Sequence of chain 1.A:
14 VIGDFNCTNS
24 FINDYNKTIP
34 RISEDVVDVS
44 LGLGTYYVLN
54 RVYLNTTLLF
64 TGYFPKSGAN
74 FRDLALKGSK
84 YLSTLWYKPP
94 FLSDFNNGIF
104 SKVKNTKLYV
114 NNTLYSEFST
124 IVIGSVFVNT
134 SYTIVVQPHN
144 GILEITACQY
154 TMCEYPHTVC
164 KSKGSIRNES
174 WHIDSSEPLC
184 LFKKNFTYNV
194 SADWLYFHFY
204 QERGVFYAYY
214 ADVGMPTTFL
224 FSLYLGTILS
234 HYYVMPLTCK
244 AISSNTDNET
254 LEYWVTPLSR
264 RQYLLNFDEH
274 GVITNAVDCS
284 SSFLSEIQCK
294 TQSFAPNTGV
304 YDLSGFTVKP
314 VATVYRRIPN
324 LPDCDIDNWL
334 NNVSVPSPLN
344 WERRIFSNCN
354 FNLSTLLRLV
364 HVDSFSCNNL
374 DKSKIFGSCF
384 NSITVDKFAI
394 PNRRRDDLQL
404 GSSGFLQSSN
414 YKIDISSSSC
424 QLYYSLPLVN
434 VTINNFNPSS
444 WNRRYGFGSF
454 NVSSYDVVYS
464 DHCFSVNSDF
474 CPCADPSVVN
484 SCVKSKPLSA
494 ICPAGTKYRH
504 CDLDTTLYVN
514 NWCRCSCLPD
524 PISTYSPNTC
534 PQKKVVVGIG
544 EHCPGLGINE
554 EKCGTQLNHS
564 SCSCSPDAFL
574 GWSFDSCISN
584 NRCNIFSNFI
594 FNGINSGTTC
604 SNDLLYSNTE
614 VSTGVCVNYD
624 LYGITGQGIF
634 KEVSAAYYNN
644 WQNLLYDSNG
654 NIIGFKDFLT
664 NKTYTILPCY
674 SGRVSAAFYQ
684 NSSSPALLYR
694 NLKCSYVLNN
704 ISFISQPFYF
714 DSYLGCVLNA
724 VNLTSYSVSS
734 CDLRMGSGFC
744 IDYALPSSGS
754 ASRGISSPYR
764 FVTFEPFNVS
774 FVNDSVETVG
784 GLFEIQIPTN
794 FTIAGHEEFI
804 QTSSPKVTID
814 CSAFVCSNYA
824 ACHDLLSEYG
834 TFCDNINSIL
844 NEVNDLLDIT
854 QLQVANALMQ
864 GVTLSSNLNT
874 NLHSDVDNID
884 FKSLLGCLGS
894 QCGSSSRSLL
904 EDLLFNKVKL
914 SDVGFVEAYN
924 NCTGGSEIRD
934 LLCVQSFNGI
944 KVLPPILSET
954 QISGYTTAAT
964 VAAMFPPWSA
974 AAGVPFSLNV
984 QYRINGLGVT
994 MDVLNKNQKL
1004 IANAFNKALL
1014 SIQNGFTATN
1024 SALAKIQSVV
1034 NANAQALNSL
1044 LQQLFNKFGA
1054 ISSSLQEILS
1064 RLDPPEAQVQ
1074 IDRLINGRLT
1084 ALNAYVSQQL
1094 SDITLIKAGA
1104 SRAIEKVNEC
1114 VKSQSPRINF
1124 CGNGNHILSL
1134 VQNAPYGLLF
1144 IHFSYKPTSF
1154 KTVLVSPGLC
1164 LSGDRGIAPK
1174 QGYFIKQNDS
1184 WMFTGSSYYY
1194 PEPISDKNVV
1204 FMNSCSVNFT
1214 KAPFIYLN

This protein binds this small molecule.
Small molecule (SMILES): CC(=O)N[C@@H]1[C@@H](O)[C@H](O)[C@@H](CO)O[C@H]1O

Binding-site contacts:
Ligand atom C4 contacts residue ASN433 of chain 1.A at 4.2 Å.
Ligand atom C3 contacts residue ASN433 of chain 1.A at 3.8 Å.
Ligand atom C2 contacts residue ASN433 of chain 1.A at 2.4 Å.
Ligand atom C7 contacts residue ASN433 of chain 1.A at 3.8 Å.
Ligand atom C5 contacts residue ASN433 of chain 1.A at 3.7 Å.
Ligand atom C1 contacts residue VAL432 of chain 1.A at 4.5 Å (hydrophobic).
Ligand atom N2 contacts residue ASN433 of chain 1.A at 2.9 Å (h-bond).
Ligand atom C1 contacts residue ASN433 of chain 1.A at 1.4 Å.
Ligand atom O5 contacts residue ASN433 of chain 1.A at 2.4 Å (h-bond).
Ligand atom N2 contacts residue VAL432 of chain 1.A at 4.1 Å.
Ligand atom O7 contacts residue ASN433 of chain 1.A at 4.2 Å.